Binding-site contacts:
Ligand atom C19 contacts residue ALA53 of chain 1.A at 3.8 Å (hydrophobic).
Ligand atom C15 contacts residue ALA53 of chain 1.A at 4.0 Å (hydrophobic).
Ligand atom O01 contacts residue ARG97 of chain 1.A at 4.1 Å.
Ligand atom C14 contacts residue GLU56 of chain 1.A at 3.3 Å.
Ligand atom C06 contacts residue LEU131 of chain 1.A at 3.5 Å (hydrophobic).
Ligand atom C05 contacts residue ILE127 of chain 1.A at 3.8 Å (hydrophobic).
Ligand atom C03 contacts residue ILE127 of chain 1.A at 4.3 Å (hydrophobic).
Ligand atom C21 contacts residue THR50 of chain 1.A at 3.5 Å.
Ligand atom C07 contacts residue LEU131 of chain 1.A at 4.2 Å (hydrophobic).
Ligand atom C08 contacts residue PHE107 of chain 1.A at 4.0 Å (hydrophobic).
Ligand atom C16 contacts residue ALA53 of chain 1.A at 3.9 Å (hydrophobic).
Ligand atom C21 contacts residue LEU228 of chain 1.A at 3.9 Å (hydrophobic).
Ligand atom C04 contacts residue MET124 of chain 1.A at 4.0 Å (hydrophobic).
Ligand atom C06 contacts residue ILE127 of chain 1.A at 4.2 Å (hydrophobic).
Ligand atom O02 contacts residue THR50 of chain 1.A at 2.9 Å (h-bond).
Ligand atom C20 contacts residue THR50 of chain 1.A at 3.6 Å.
Ligand atom C03 contacts residue HIS227 of chain 1.A at 4.2 Å.
Ligand atom C12 contacts residue LEU90 of chain 1.A at 4.1 Å (hydrophobic).
Ligand atom C05 contacts residue MET124 of chain 1.A at 4.0 Å (hydrophobic).
Ligand atom C16 contacts residue LEU49 of chain 1.A at 3.9 Å (hydrophobic).
Ligand atom C22 contacts residue MET46 of chain 1.A at 4.2 Å (hydrophobic).
Ligand atom C18 contacts residue ALA53 of chain 1.A at 3.9 Å (hydrophobic).
Ligand atom C13 contacts residue LEU90 of chain 1.A at 3.5 Å (hydrophobic).
Ligand atom C14 contacts residue LEU90 of chain 1.A at 4.0 Å (hydrophobic).
Ligand atom C19 contacts residue LEU228 of chain 1.A at 3.5 Å (hydrophobic).
Ligand atom O02 contacts residue LEU243 of chain 1.A at 3.6 Å.
Ligand atom O01 contacts residue LEU90 of chain 1.A at 4.0 Å.
Ligand atom C20 contacts residue LEU228 of chain 1.A at 3.6 Å (hydrophobic).
Ligand atom C21 contacts residue MET46 of chain 1.A at 4.0 Å (hydrophobic).
Ligand atom C18 contacts residue LEU87 of chain 1.A at 4.2 Å (hydrophobic).
Ligand atom C15 contacts residue GLU56 of chain 1.A at 3.5 Å.
Ligand atom C06 contacts residue PHE107 of chain 1.A at 4.2 Å (hydrophobic).
Ligand atom O02 contacts residue LEU239 of chain 1.A at 3.6 Å.
Ligand atom C04 contacts residue ILE127 of chain 1.A at 3.9 Å (hydrophobic).
Ligand atom C22 contacts residue LEU49 of chain 1.A at 3.6 Å (hydrophobic).
Ligand atom O02 contacts residue LEU228 of chain 1.A at 3.7 Å.
Ligand atom O01 contacts residue GLU56 of chain 1.A at 2.4 Å (salt-bridge).
Ligand atom C21 contacts residue LEU49 of chain 1.A at 3.9 Å (hydrophobic).
Ligand atom C05 contacts residue LEU131 of chain 1.A at 4.2 Å (hydrophobic).
Ligand atom C18 contacts residue LEU228 of chain 1.A at 4.0 Å (hydrophobic).

A protein and the small-molecule ligand that binds it are described below.
Small molecule (SMILES): Oc1ccc(C(=C2Cc3ccccc3C2)c2ccc(O)cc2)cc1

Sequence of chain 1.A:
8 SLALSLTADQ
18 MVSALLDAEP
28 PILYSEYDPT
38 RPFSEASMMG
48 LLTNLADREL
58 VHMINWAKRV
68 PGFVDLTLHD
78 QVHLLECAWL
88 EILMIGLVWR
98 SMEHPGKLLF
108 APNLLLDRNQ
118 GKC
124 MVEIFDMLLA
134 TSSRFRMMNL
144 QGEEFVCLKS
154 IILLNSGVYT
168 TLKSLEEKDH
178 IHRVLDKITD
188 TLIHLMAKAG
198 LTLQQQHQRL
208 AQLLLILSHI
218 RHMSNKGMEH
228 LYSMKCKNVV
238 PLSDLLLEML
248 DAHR